Sequence of chain 1.C:
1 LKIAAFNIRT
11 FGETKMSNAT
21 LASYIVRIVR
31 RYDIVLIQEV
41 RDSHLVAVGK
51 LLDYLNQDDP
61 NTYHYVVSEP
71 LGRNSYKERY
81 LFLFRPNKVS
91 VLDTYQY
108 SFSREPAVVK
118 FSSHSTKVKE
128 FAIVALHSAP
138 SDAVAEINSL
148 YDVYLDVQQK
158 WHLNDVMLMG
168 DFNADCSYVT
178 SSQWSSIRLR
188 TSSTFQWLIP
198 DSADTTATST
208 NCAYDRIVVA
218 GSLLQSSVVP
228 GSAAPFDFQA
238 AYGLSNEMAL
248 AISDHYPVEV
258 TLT

This small molecule binds to this protein.
Small molecule (SMILES): Cc1cn([C@H]2C[C@H](O[P](=O)(O)OC[C@H]3O[C@@H](n4cnc5c(N)ncnc54)C[C@@H]3O[P](=O)(O)OC[C@H]3O[C@@H](n4ccc(=N)[nH]c4=O)C[C@@H]3O[P](=O)(O)OC[C@H]3O[C@@H](n4ccc(N)nc4=O)C[C@@H]3O)[C@@H](CO[P](=O)(O)O[C@H]3C[C@H](n4cnc5c(N)ncnc54)O[C@@H]3CO[P](=O)(O)O[C@H]3C[C@H](n4cc(C)c(=O)[nH]c4=O)O[C@@H]3CO[P](=O)(O)O[C@H]3C[C@H](n4cnc5c(=O)nc(N)[nH]c54)O[C@@H]3CO[P](=O)(O)O[C@H]3C[C@H](n4cnc5c(=O)nc(N)[nH]c54)O[C@@H]3CO)O2)c(=O)[nH]c1=O

Binding-site contacts:
Ligand atom N2 contacts residue DC7 of chain 1.A at 2.8 Å (h-bond).
Ligand atom O4 contacts residue DA6 of chain 1.A at 3.0 Å (h-bond).
Ligand atom N6 contacts residue DT5 of chain 1.A at 2.4 Å (h-bond).
Ligand atom C2 contacts residue DT5 of chain 1.A at 3.3 Å.
Ligand atom N1 contacts residue DT5 of chain 1.A at 2.5 Å (h-bond).
Ligand atom C2 contacts residue DG2 of chain 1.A at 3.4 Å.
Ligand atom O2 contacts residue DA4 of chain 1.A at 3.4 Å (h-bond).
Ligand atom N1 contacts residue DT3 of chain 1.A at 2.8 Å (h-bond).
Ligand atom C4 contacts residue DA6 of chain 1.A at 3.4 Å.
Ligand atom N3 contacts residue DA6 of chain 1.A at 2.9 Å (h-bond).
Ligand atom OP2 contacts residue TYR211 of chain 1.C at 2.9 Å (h-bond).
Ligand atom N4 contacts residue DG2 of chain 1.A at 2.7 Å (h-bond).
Ligand atom O6 contacts residue DA6 of chain 1.A at 3.2 Å (h-bond).
Ligand atom N6 contacts residue DA4 of chain 1.A at 3.2 Å (h-bond).
Ligand atom C4 contacts residue DG1 of chain 1.A at 3.2 Å.
Ligand atom O6 contacts residue DC7 of chain 1.A at 2.4 Å (h-bond).
Ligand atom O2 contacts residue DG2 of chain 1.A at 2.8 Å (h-bond).
Ligand atom C4' contacts residue SER75 of chain 1.C at 3.3 Å.
Ligand atom OP2 contacts residue ASN74 of chain 1.C at 2.4 Å (h-bond).
Ligand atom C2 contacts residue DG1 of chain 1.A at 3.4 Å.
Ligand atom N1 contacts residue DC7 of chain 1.A at 2.5 Å (h-bond).
Ligand atom O4' contacts residue SER75 of chain 1.C at 3.2 Å (h-bond).
Ligand atom O2 contacts residue DG1 of chain 1.A at 2.6 Å (h-bond).
Ligand atom OP2 contacts residue ASN170 of chain 1.C at 2.9 Å (h-bond).
Ligand atom OP1 contacts residue THR207 of chain 1.C at 3.3 Å (h-bond).
Ligand atom O5' contacts residue ASN170 of chain 1.C at 3.4 Å (h-bond).
Ligand atom C6 contacts residue DC7 of chain 1.A at 3.3 Å.
Ligand atom OP1 contacts residue ARG111 of chain 1.C at 2.5 Å (salt-bridge).
Ligand atom N6 contacts residue DT3 of chain 1.A at 3.4 Å (h-bond).
Ligand atom C6 contacts residue DT5 of chain 1.A at 3.2 Å.
Ligand atom OP2 contacts residue HIS134 of chain 1.C at 2.9 Å (h-bond).
Ligand atom OP1 contacts residue HIS252 of chain 1.C at 2.5 Å (h-bond).
Ligand atom N3 contacts residue DA4 of chain 1.A at 2.7 Å (h-bond).
Ligand atom OP2 contacts residue ASP168 of chain 1.C at 2.9 Å (salt-bridge).
Ligand atom N3 contacts residue DG1 of chain 1.A at 2.5 Å (h-bond).
Ligand atom C4 contacts residue DA4 of chain 1.A at 3.5 Å.
Ligand atom N3 contacts residue DG2 of chain 1.A at 2.9 Å (h-bond).
Ligand atom N4 contacts residue DG1 of chain 1.A at 2.4 Å (h-bond).
Ligand atom C2 contacts residue DT3 of chain 1.A at 3.4 Å.
Ligand atom O4 contacts residue DA4 of chain 1.A at 2.6 Å (h-bond).